A small-molecule ligand and the protein it binds are described below.
Small molecule (SMILES): Nc1ncnc2c1ncn2[C@@H]1O[C@H](CO[P](=O)(O)O[P](=O)(O)NP(=O)(O)O)[C@@H](O)[C@H]1O

Sequence of chain 1.D:
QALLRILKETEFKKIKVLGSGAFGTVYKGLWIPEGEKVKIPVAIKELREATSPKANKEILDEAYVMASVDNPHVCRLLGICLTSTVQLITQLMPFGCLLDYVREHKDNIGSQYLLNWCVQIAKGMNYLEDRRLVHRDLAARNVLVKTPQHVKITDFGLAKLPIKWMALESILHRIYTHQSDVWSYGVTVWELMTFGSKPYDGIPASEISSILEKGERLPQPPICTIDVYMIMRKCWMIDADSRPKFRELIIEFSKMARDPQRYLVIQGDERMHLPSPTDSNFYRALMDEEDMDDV

Binding-site contacts:
Ligand atom O1A contacts residue GLY29 of chain 1.D at 3.3 Å.
Ligand atom N3B contacts residue MG1 of chain 1.M at 3.7 Å.
Ligand atom O1B contacts residue MG1 of chain 1.M at 1.6 Å.
Ligand atom C8 contacts residue VAL34 of chain 1.D at 3.4 Å (hydrophobic).
Ligand atom C6 contacts residue MET101 of chain 1.D at 3.4 Å (hydrophobic).
Ligand atom O2A contacts residue ASP163 of chain 1.D at 2.7 Å (salt-bridge).
Ligand atom O2A contacts residue MG1 of chain 1.M at 2.1 Å.
Ligand atom PG contacts residue ARG149 of chain 1.D at 3.6 Å.
Ligand atom PA contacts residue MG1 of chain 1.M at 3.5 Å.
Ligand atom C2 contacts residue MET101 of chain 1.D at 2.8 Å (hydrophobic).
Ligand atom C6 contacts residue LEU152 of chain 1.D at 3.7 Å (hydrophobic).
Ligand atom O3G contacts residue ASP145 of chain 1.D at 2.8 Å (salt-bridge).
Ligand atom O1B contacts residue ARG149 of chain 1.D at 3.5 Å (salt-bridge).
Ligand atom O1G contacts residue ASP163 of chain 1.D at 3.6 Å.
Ligand atom O4' contacts residue VAL34 of chain 1.D at 3.5 Å.
Ligand atom PB contacts residue ASN150 of chain 1.D at 3.5 Å.
Ligand atom O1A contacts residue GLY32 of chain 1.D at 3.2 Å (h-bond).
Ligand atom O1G contacts residue MG1 of chain 1.M at 3.5 Å.
Ligand atom O2A contacts residue LYS53 of chain 1.D at 2.8 Å (salt-bridge).
Ligand atom O1B contacts residue ASN150 of chain 1.D at 2.5 Å (h-bond).
Ligand atom O3G contacts residue ARG149 of chain 1.D at 3.2 Å (salt-bridge).
Ligand atom O5' contacts residue VAL34 of chain 1.D at 3.2 Å.
Ligand atom O1A contacts residue LYS53 of chain 1.D at 3.2 Å (salt-bridge).
Ligand atom N6 contacts residue GLN99 of chain 1.D at 2.8 Å (h-bond).
Ligand atom O3A contacts residue MG1 of chain 1.M at 3.6 Å.
Ligand atom N1 contacts residue MET101 of chain 1.D at 2.6 Å (h-bond).
Ligand atom N6 contacts residue LEU152 of chain 1.D at 3.5 Å.
Ligand atom PB contacts residue MG1 of chain 1.M at 3.0 Å.
Ligand atom N3B contacts residue ARG149 of chain 1.D at 3.0 Å.
Ligand atom O3A contacts residue GLY29 of chain 1.D at 3.1 Å.
Ligand atom C5 contacts residue LEU152 of chain 1.D at 3.7 Å (hydrophobic).
Ligand atom O3G contacts residue ASN150 of chain 1.D at 2.9 Å (h-bond).
Ligand atom O2' contacts residue CYS105 of chain 1.D at 3.6 Å (h-bond).
Ligand atom PA contacts residue LYS53 of chain 1.D at 3.5 Å.
Ligand atom O2G contacts residue ARG149 of chain 1.D at 3.7 Å.
Ligand atom N7 contacts residue LEU152 of chain 1.D at 3.7 Å.
Ligand atom N3B contacts residue ASN150 of chain 1.D at 3.5 Å (h-bond).
Ligand atom N6 contacts residue MET101 of chain 1.D at 3.4 Å (h-bond).
Ligand atom O2G contacts residue ALA30 of chain 1.D at 3.2 Å (h-bond).
Ligand atom O1G contacts residue GLY29 of chain 1.D at 3.7 Å.